The protein below binds the small molecule below.
Small molecule (SMILES): NC[C@H]1O[C@H](O[C@H]2[C@H](O)[C@@H](O[C@H]3O[C@H](CO)[C@@H](O)[C@H](N)[C@H]3O)[C@H](N)C[C@@H]2N)[C@H](O)[C@@H](O)[C@@H]1O

Binding-site contacts:
Ligand atom O13 contacts residue ASP192 of chain 1.A at 2.7 Å (salt-bridge).
Ligand atom C12 contacts residue ASP233 of chain 1.A at 3.7 Å.
Ligand atom O7 contacts residue LEU288 of chain 1.A at 3.4 Å.
Ligand atom C11 contacts residue ASP233 of chain 1.A at 3.5 Å.
Ligand atom N4 contacts residue ASP217 of chain 1.A at 2.8 Å (salt-bridge).
Ligand atom O7 contacts residue GLU232 of chain 1.A at 3.9 Å.
Ligand atom C17 contacts residue ASP265 of chain 1.A at 3.9 Å.
Ligand atom C17 contacts residue TYR229 of chain 1.A at 3.6 Å (hydrophobic).
Ligand atom C2 contacts residue TYR269 of chain 1.A at 3.8 Å (hydrophobic).
Ligand atom O9 contacts residue GLU232 of chain 1.A at 3.2 Å (salt-bridge).
Ligand atom C11 contacts residue GLU232 of chain 1.A at 3.8 Å.
Ligand atom O5 contacts residue TYR269 of chain 1.A at 3.4 Å.
Ligand atom C12 contacts residue SER194 of chain 1.A at 3.6 Å.
Ligand atom C2 contacts residue GLN266 of chain 1.A at 3.6 Å.
Ligand atom O14 contacts residue TYR229 of chain 1.A at 3.7 Å.
Ligand atom N3 contacts residue ASP192 of chain 1.A at 2.8 Å (salt-bridge).
Ligand atom C15 contacts residue ASP192 of chain 1.A at 3.5 Å.
Ligand atom O15 contacts residue ASP265 of chain 1.A at 3.2 Å (salt-bridge).
Ligand atom O11 contacts residue TYR229 of chain 1.A at 3.8 Å.
Ligand atom O10 contacts residue TYR269 of chain 1.A at 3.8 Å.
Ligand atom N2 contacts residue ASP233 of chain 1.A at 2.7 Å (salt-bridge).
Ligand atom C3 contacts residue GLU232 of chain 1.A at 3.4 Å.
Ligand atom O15 contacts residue TYR269 of chain 1.A at 3.7 Å.
Ligand atom C14 contacts residue ASP192 of chain 1.A at 3.9 Å.
Ligand atom O6 contacts residue GLN266 of chain 1.A at 2.6 Å (h-bond).
Ligand atom C7 contacts residue TYR229 of chain 1.A at 3.8 Å (hydrophobic).
Ligand atom O7 contacts residue GLN266 of chain 1.A at 2.9 Å (h-bond).
Ligand atom C1 contacts residue TYR269 of chain 1.A at 3.6 Å (hydrophobic).
Ligand atom C7 contacts residue ASP192 of chain 1.A at 3.6 Å.
Ligand atom O11 contacts residue ASP192 of chain 1.A at 3.4 Å (salt-bridge).
Ligand atom C7 contacts residue SER194 of chain 1.A at 3.7 Å.
Ligand atom C11 contacts residue TYR229 of chain 1.A at 3.9 Å (hydrophobic).
Ligand atom N2 contacts residue GLU232 of chain 1.A at 3.9 Å.
Ligand atom O6 contacts residue ASP265 of chain 1.A at 3.0 Å (salt-bridge).
Ligand atom C2 contacts residue GLU232 of chain 1.A at 3.6 Å.
Ligand atom O6 contacts residue GLU232 of chain 1.A at 2.9 Å (salt-bridge).
Ligand atom N3 contacts residue SER194 of chain 1.A at 2.8 Å (h-bond).
Ligand atom O12 contacts residue PHE27 of chain 1.A at 3.2 Å.
Ligand atom C18 contacts residue ASP265 of chain 1.A at 3.6 Å.
Ligand atom C13 contacts residue PHE27 of chain 1.A at 3.8 Å (hydrophobic).

Sequence of chain 1.A:
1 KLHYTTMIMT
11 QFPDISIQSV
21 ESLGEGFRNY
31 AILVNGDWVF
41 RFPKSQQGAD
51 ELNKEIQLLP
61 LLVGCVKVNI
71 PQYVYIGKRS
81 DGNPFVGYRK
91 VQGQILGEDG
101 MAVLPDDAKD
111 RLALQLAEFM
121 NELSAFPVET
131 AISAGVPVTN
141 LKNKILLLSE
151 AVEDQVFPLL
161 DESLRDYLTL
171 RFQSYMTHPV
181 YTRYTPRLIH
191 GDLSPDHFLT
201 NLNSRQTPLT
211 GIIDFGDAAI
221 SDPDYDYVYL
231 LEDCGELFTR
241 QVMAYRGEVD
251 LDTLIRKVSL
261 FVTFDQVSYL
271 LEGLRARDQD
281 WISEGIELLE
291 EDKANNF